Binding-site contacts:
Ligand atom C13 contacts residue ARG92 of chain 1.A at 3.5 Å.
Ligand atom C18 contacts residue ARG92 of chain 1.A at 3.6 Å.
Ligand atom C27 contacts residue EKS1 of chain 1.C at 3.7 Å.
Ligand atom O19 contacts residue ALA96 of chain 1.A at 3.7 Å.
Ligand atom C08 contacts residue ILE145 of chain 1.A at 3.5 Å (hydrophobic).
Ligand atom C03 contacts residue SER146 of chain 1.A at 3.4 Å.
Ligand atom C05 contacts residue CSO89 of chain 1.A at 3.7 Å.
Ligand atom C21 contacts residue ARG92 of chain 1.A at 3.8 Å.
Ligand atom O23 contacts residue LEU137 of chain 1.A at 3.2 Å.
Ligand atom C15 contacts residue ARG92 of chain 1.A at 3.8 Å.
Ligand atom C15 contacts residue CSO89 of chain 1.A at 3.5 Å.
Ligand atom O25 contacts residue GLY88 of chain 1.A at 3.5 Å.
Ligand atom C40 contacts residue LEU134 of chain 1.A at 3.7 Å (hydrophobic).
Ligand atom C18 contacts residue LEU134 of chain 1.A at 3.8 Å (hydrophobic).
Ligand atom O25 contacts residue EKS1 of chain 1.C at 3.0 Å (h-bond).
Ligand atom C38 contacts residue EKS1 of chain 1.C at 3.6 Å.
Ligand atom C37 contacts residue TYR277 of chain 1.A at 3.5 Å (hydrophobic).
Ligand atom N26 contacts residue EKS1 of chain 1.C at 3.7 Å.
Ligand atom C34 contacts residue EKS1 of chain 1.C at 3.6 Å.
Ligand atom C16 contacts residue SER93 of chain 1.A at 3.8 Å.
Ligand atom C02 contacts residue SER146 of chain 1.A at 3.6 Å.
Ligand atom C38 contacts residue PHE91 of chain 1.A at 3.5 Å (hydrophobic).
Ligand atom N07 contacts residue ILE145 of chain 1.A at 3.5 Å.
Ligand atom C16 contacts residue ILE130 of chain 1.A at 3.7 Å (hydrophobic).
Ligand atom C24 contacts residue EKS1 of chain 1.C at 3.7 Å.
Ligand atom C36 contacts residue PHE91 of chain 1.A at 3.7 Å (hydrophobic).
Ligand atom C40 contacts residue MET133 of chain 1.A at 3.6 Å (hydrophobic).
Ligand atom C09 contacts residue CSO89 of chain 1.A at 3.4 Å.
Ligand atom C14 contacts residue ARG92 of chain 1.A at 3.6 Å.
Ligand atom C15 contacts residue SER93 of chain 1.A at 3.4 Å.
Ligand atom O22 contacts residue ARG92 of chain 1.A at 2.6 Å (salt-bridge).
Ligand atom C04 contacts residue ILE145 of chain 1.A at 3.5 Å (hydrophobic).
Ligand atom C03 contacts residue ARG92 of chain 1.A at 3.8 Å.
Ligand atom C01 contacts residue GLY88 of chain 1.A at 3.8 Å.
Ligand atom C08 contacts residue CSO89 of chain 1.A at 3.8 Å.
Ligand atom C05 contacts residue ILE145 of chain 1.A at 3.6 Å (hydrophobic).
Ligand atom C37 contacts residue EKS1 of chain 1.C at 3.6 Å.
Ligand atom C03 contacts residue ILE145 of chain 1.A at 3.7 Å (hydrophobic).
Ligand atom C09 contacts residue ILE145 of chain 1.A at 3.5 Å (hydrophobic).
Ligand atom C10 contacts residue CSO89 of chain 1.A at 3.5 Å.

This protein binds this small molecule.
Small molecule (SMILES): Cc1c(C)n(Cc2cccc(OC(C)(C)C(=O)O)c2)c2ccc(C(=O)N[C@@H](C)c3ccc(C(C)(C)C)cc3)cc12

Sequence of chain 1.A:
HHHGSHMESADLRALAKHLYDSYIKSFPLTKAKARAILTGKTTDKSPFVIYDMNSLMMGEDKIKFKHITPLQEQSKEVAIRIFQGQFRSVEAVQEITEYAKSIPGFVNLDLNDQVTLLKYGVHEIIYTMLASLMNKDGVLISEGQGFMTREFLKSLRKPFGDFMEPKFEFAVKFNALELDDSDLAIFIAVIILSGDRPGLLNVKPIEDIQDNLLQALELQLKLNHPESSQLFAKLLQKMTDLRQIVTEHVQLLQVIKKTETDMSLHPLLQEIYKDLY